Binding-site contacts:
Ligand atom O3' contacts residue SER12 of chain 1.B at 2.8 Å (h-bond).
Ligand atom C2 contacts residue GLY46 of chain 1.B at 3.4 Å.
Ligand atom N6 contacts residue ASP47 of chain 1.B at 2.9 Å (salt-bridge).
Ligand atom N1 contacts residue GLY46 of chain 1.B at 3.6 Å.
Ligand atom O4' contacts residue GLY9 of chain 1.B at 3.7 Å.
Ligand atom C6 contacts residue VAL48 of chain 1.B at 3.8 Å (hydrophobic).
Ligand atom C8 contacts residue GLY75 of chain 1.B at 3.5 Å.
Ligand atom O4' contacts residue GLY75 of chain 1.B at 3.5 Å (h-bond).
Ligand atom O4' contacts residue ALA74 of chain 1.B at 3.6 Å.
Ligand atom C4' contacts residue ASP33 of chain 1.B at 3.7 Å.
Ligand atom N3 contacts residue ALA74 of chain 1.B at 3.7 Å.
Ligand atom C6 contacts residue LEU34 of chain 1.B at 3.9 Å (hydrophobic).
Ligand atom N7 contacts residue VAL100 of chain 1.B at 3.7 Å.
Ligand atom O2' contacts residue ASP33 of chain 1.B at 2.7 Å (salt-bridge).
Ligand atom N7 contacts residue LEU34 of chain 1.B at 3.7 Å.
Ligand atom O5' contacts residue ALA74 of chain 1.B at 3.7 Å.
Ligand atom C3' contacts residue SER12 of chain 1.B at 3.4 Å.
Ligand atom C6 contacts residue ASP47 of chain 1.B at 3.7 Å.
Ligand atom C4 contacts residue ALA74 of chain 1.B at 3.8 Å (hydrophobic).
Ligand atom N1 contacts residue ASP47 of chain 1.B at 3.4 Å.
Ligand atom N3 contacts residue ASP33 of chain 1.B at 3.6 Å.
Ligand atom O3' contacts residue ASP33 of chain 1.B at 2.8 Å (salt-bridge).
Ligand atom N1 contacts residue VAL48 of chain 1.B at 3.0 Å (h-bond).
Ligand atom C1' contacts residue ASP33 of chain 1.B at 3.6 Å.
Ligand atom O5' contacts residue ALA73 of chain 1.B at 2.8 Å (h-bond).
Ligand atom N6 contacts residue VAL48 of chain 1.B at 3.8 Å.
Ligand atom C5' contacts residue GLY75 of chain 1.B at 3.8 Å.
Ligand atom N3 contacts residue LEU34 of chain 1.B at 3.5 Å (h-bond).
Ligand atom C3' contacts residue ASP33 of chain 1.B at 3.6 Å.
Ligand atom N7 contacts residue VAL76 of chain 1.B at 3.8 Å.
Ligand atom C2 contacts residue ASP33 of chain 1.B at 3.9 Å.
Ligand atom C5 contacts residue LEU34 of chain 1.B at 3.7 Å (hydrophobic).
Ligand atom O5' contacts residue GLY75 of chain 1.B at 3.3 Å (h-bond).
Ligand atom C4 contacts residue LEU34 of chain 1.B at 3.6 Å (hydrophobic).
Ligand atom C4' contacts residue GLY9 of chain 1.B at 3.6 Å.
Ligand atom C8 contacts residue LEU34 of chain 1.B at 3.9 Å (hydrophobic).
Ligand atom C2 contacts residue LEU34 of chain 1.B at 3.7 Å (hydrophobic).
Ligand atom C2 contacts residue VAL48 of chain 1.B at 3.7 Å (hydrophobic).
Ligand atom N6 contacts residue VAL100 of chain 1.B at 3.7 Å.
Ligand atom C2' contacts residue ASP33 of chain 1.B at 3.5 Å.

A small-molecule ligand and the protein it binds are described below.
Small molecule (SMILES): Nc1ncnc2c1ncn2[C@@H]1O[C@H](CO)[C@@H](O)[C@H]1O

Sequence of chain 1.B:
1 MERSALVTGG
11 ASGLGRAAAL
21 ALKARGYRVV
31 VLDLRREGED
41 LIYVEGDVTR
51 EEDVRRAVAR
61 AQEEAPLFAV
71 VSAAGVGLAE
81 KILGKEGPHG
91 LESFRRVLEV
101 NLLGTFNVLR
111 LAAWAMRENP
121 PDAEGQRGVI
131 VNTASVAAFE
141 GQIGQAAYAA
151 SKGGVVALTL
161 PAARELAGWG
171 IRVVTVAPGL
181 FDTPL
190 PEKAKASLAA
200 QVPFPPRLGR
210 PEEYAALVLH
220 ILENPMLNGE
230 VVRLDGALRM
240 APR